This protein binds this small molecule.
Small molecule (SMILES): CC(=O)N[C@H]1[C@H]([C@H](O)[C@@H](O)CO)O[C@@](O)(C(=O)O)C[C@@H]1OC(C)=O

Binding-site contacts:
Ligand atom N5 contacts residue ARG123 of chain 1.B at 2.6 Å (salt-bridge).
Ligand atom C8 contacts residue ASP125 of chain 1.B at 3.8 Å.
Ligand atom CH3 contacts residue ALA115 of chain 1.C at 3.2 Å (hydrophobic).
Ligand atom C2 contacts residue ARG182 of chain 1.C at 3.9 Å.
Ligand atom O2 contacts residue ARG182 of chain 1.C at 2.9 Å (salt-bridge).
Ligand atom O contacts residue ARG123 of chain 1.B at 3.1 Å (salt-bridge).
Ligand atom C4 contacts residue ARG123 of chain 1.B at 3.6 Å.
Ligand atom C7 contacts residue THR124 of chain 1.B at 3.9 Å.
Ligand atom C contacts residue ARG123 of chain 1.B at 4.3 Å.
Ligand atom C6 contacts residue THR124 of chain 1.B at 4.3 Å.
Ligand atom O4 contacts residue ARG123 of chain 1.B at 4.4 Å.
Ligand atom O contacts residue GLY122 of chain 1.B at 3.5 Å.
Ligand atom O contacts residue VAL144 of chain 1.C at 3.5 Å.
Ligand atom O4 contacts residue VAL144 of chain 1.C at 4.0 Å.
Ligand atom C9 contacts residue ASP125 of chain 1.B at 3.4 Å.
Ligand atom O4 contacts residue ILE142 of chain 1.C at 4.2 Å.
Ligand atom C3 contacts residue VAL144 of chain 1.C at 3.9 Å (hydrophobic).
Ligand atom O1A contacts residue ARG123 of chain 1.B at 2.6 Å (salt-bridge).
Ligand atom C10 contacts residue ARG123 of chain 1.B at 3.6 Å.
Ligand atom CH3 contacts residue ILE142 of chain 1.C at 4.0 Å (hydrophobic).
Ligand atom CH3 contacts residue VAL144 of chain 1.C at 4.2 Å (hydrophobic).
Ligand atom C1 contacts residue ARG123 of chain 1.B at 3.3 Å.
Ligand atom C11 contacts residue GLN189 of chain 1.B at 3.9 Å.
Ligand atom O9 contacts residue ASP125 of chain 1.B at 2.7 Å (salt-bridge).
Ligand atom O1B contacts residue ARG182 of chain 1.C at 4.3 Å.
Ligand atom C contacts residue VAL144 of chain 1.C at 3.9 Å (hydrophobic).
Ligand atom C9 contacts residue THR124 of chain 1.B at 3.8 Å.
Ligand atom C7 contacts residue ARG123 of chain 1.B at 4.2 Å.
Ligand atom N5 contacts residue THR124 of chain 1.B at 4.2 Å.
Ligand atom O1B contacts residue ARG123 of chain 1.B at 2.7 Å (salt-bridge).
Ligand atom C11 contacts residue THR124 of chain 1.B at 4.3 Å.
Ligand atom C6 contacts residue ARG123 of chain 1.B at 3.4 Å.
Ligand atom C11 contacts residue ARG123 of chain 1.B at 3.8 Å.
Ligand atom O8 contacts residue THR124 of chain 1.B at 3.7 Å.
Ligand atom CH3 contacts residue ALA116 of chain 1.C at 3.3 Å (hydrophobic).
Ligand atom C5 contacts residue ARG123 of chain 1.B at 3.4 Å.
Ligand atom O8 contacts residue ASP125 of chain 1.B at 3.3 Å (salt-bridge).
Ligand atom C4 contacts residue VAL144 of chain 1.C at 4.1 Å (hydrophobic).
Ligand atom C3 contacts residue ARG182 of chain 1.C at 3.7 Å.
Ligand atom C8 contacts residue THR124 of chain 1.B at 3.1 Å.

Sequence of chain 1.B:
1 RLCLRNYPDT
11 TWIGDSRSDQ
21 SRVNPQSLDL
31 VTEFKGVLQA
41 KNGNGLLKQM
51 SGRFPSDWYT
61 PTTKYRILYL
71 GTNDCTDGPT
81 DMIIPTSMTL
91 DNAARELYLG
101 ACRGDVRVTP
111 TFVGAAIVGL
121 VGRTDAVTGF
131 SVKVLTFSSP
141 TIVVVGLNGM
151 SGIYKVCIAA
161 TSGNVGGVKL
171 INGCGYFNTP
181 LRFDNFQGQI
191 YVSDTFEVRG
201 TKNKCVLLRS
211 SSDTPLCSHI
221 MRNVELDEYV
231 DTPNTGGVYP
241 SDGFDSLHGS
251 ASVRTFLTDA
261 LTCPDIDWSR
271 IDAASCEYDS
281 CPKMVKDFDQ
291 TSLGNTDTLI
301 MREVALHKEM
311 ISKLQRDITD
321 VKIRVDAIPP

Sequence of chain 1.C:
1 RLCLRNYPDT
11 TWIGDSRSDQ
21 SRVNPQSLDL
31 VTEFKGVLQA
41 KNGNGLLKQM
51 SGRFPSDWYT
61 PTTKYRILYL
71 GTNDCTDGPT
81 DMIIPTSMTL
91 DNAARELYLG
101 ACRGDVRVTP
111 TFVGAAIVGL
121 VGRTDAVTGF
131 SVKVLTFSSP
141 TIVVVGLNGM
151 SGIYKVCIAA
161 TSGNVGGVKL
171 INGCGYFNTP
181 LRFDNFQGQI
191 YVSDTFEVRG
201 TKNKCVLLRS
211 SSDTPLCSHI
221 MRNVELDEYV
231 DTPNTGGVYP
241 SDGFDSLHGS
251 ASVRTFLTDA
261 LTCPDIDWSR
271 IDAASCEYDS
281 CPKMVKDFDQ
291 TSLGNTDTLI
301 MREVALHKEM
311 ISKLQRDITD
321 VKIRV